Sequence of chain 1.F:
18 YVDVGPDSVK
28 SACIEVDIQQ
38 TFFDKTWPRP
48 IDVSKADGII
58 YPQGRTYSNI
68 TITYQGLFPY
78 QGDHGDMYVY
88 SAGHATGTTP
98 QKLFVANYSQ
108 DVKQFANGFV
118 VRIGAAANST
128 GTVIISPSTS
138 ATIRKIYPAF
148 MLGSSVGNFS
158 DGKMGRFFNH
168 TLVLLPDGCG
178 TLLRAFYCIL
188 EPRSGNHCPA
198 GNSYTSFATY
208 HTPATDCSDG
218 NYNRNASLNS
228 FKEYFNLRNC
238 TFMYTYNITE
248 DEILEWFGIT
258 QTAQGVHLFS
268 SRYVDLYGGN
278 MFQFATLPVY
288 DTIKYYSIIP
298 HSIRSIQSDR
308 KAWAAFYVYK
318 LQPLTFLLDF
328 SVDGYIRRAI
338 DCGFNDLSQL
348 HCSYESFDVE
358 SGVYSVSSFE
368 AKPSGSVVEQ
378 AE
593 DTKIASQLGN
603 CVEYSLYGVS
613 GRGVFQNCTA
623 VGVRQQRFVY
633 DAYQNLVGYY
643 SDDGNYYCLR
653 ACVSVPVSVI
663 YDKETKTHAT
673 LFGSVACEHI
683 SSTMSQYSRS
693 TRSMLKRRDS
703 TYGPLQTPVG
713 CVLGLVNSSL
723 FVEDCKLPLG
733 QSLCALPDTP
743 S

Binding-site contacts:
Ligand atom C7 contacts residue GLN107 of chain 1.F at 4.1 Å.
Ligand atom C7 contacts residue ASN104 of chain 1.F at 4.1 Å.
Ligand atom C5 contacts residue ASN104 of chain 1.F at 3.7 Å.
Ligand atom C2 contacts residue ASN104 of chain 1.F at 2.5 Å.
Ligand atom C2 contacts residue GLN107 of chain 1.F at 4.4 Å.
Ligand atom O5 contacts residue GLN37 of chain 1.F at 4.3 Å.
Ligand atom N2 contacts residue ASN104 of chain 1.F at 3.0 Å (h-bond).
Ligand atom O5 contacts residue ASN104 of chain 1.F at 2.4 Å (h-bond).
Ligand atom C1 contacts residue ASN104 of chain 1.F at 1.5 Å.
Ligand atom C8 contacts residue GLN107 of chain 1.F at 3.5 Å.
Ligand atom C3 contacts residue ASN104 of chain 1.F at 3.9 Å.
Ligand atom N2 contacts residue GLN107 of chain 1.F at 3.4 Å.
Ligand atom C6 contacts residue ASN104 of chain 1.F at 4.4 Å.
Ligand atom C4 contacts residue ASN104 of chain 1.F at 4.2 Å.
Ligand atom C1 contacts residue GLN107 of chain 1.F at 4.3 Å.

A small-molecule ligand and the protein it binds are described below.
Small molecule (SMILES): CC(=O)N[C@@H]1[C@@H](O)[C@H](O)[C@@H](CO)O[C@H]1O